Sequence of chain 1.A:
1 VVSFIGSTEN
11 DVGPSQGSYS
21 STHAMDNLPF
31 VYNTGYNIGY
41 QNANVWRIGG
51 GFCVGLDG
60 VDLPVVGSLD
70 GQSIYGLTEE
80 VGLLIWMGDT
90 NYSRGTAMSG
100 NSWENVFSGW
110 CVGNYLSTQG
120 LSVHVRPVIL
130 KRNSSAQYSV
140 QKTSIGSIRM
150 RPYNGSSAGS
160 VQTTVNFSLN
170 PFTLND

Binding-site contacts:
Ligand atom C5 contacts residue TYR114 of chain 1.A at 3.6 Å (hydrophobic).
Ligand atom C6 contacts residue TRP109 of chain 1.A at 3.3 Å (hydrophobic).
Ligand atom C5 contacts residue GLN118 of chain 1.A at 4.1 Å.
Ligand atom C6 contacts residue ASP88 of chain 1.A at 3.4 Å.
Ligand atom O4 contacts residue THR89 of chain 1.A at 3.3 Å (h-bond).
Ligand atom O7 contacts residue THR117 of chain 1.A at 3.5 Å (h-bond).
Ligand atom C2 contacts residue THR117 of chain 1.A at 3.8 Å.
Ligand atom C4 contacts residue ASP88 of chain 1.A at 3.7 Å.
Ligand atom C3 contacts residue SER116 of chain 1.A at 3.6 Å.
Ligand atom C5 contacts residue TRP109 of chain 1.A at 3.4 Å (hydrophobic).
Ligand atom O6 contacts residue ASP88 of chain 1.A at 3.0 Å (salt-bridge).
Ligand atom C1 contacts residue THR117 of chain 1.A at 3.8 Å.
Ligand atom O3 contacts residue THR89 of chain 1.A at 2.7 Å (h-bond).
Ligand atom C6 contacts residue TRP109 of chain 1.A at 3.6 Å (hydrophobic).
Ligand atom C6 contacts residue GLN118 of chain 1.A at 4.1 Å.
Ligand atom O5 contacts residue TYR114 of chain 1.A at 3.9 Å.
Ligand atom C2 contacts residue SER116 of chain 1.A at 3.9 Å.
Ligand atom O2 contacts residue SER116 of chain 1.A at 3.1 Å (h-bond).
Ligand atom C3 contacts residue THR117 of chain 1.A at 3.2 Å.
Ligand atom O4 contacts residue THR117 of chain 1.A at 3.8 Å.
Ligand atom C6 contacts residue TYR114 of chain 1.A at 3.8 Å (hydrophobic).
Ligand atom C3 contacts residue ALA43 of chain 1.A at 3.9 Å (hydrophobic).
Ligand atom O4 contacts residue SO41 of chain 1.C at 3.7 Å.
Ligand atom O6 contacts residue SO41 of chain 1.C at 4.1 Å.
Ligand atom C4 contacts residue THR89 of chain 1.A at 3.5 Å.
Ligand atom C4 contacts residue THR117 of chain 1.A at 3.8 Å.
Ligand atom C4 contacts residue GLY119 of chain 1.A at 3.8 Å.
Ligand atom O3 contacts residue ALA43 of chain 1.A at 3.0 Å (h-bond).
Ligand atom O6 contacts residue ARG93 of chain 1.A at 4.0 Å.
Ligand atom C5 contacts residue THR117 of chain 1.A at 3.8 Å.
Ligand atom O3 contacts residue GLY119 of chain 1.A at 3.5 Å (h-bond).
Ligand atom C3 contacts residue GLY119 of chain 1.A at 3.8 Å.
Ligand atom C5 contacts residue TRP109 of chain 1.A at 3.8 Å (hydrophobic).
Ligand atom C7 contacts residue THR117 of chain 1.A at 3.7 Å.
Ligand atom C4 contacts residue TRP109 of chain 1.A at 3.9 Å (hydrophobic).
Ligand atom C3 contacts residue THR89 of chain 1.A at 3.7 Å.
Ligand atom O4 contacts residue GLN118 of chain 1.A at 3.2 Å (h-bond).
Ligand atom O4 contacts residue GLY119 of chain 1.A at 2.8 Å (h-bond).
Ligand atom O4 contacts residue ASP88 of chain 1.A at 3.0 Å (salt-bridge).
Ligand atom N2 contacts residue THR117 of chain 1.A at 3.0 Å (h-bond).

The small molecule below binds the protein below.
Small molecule (SMILES): CO[C@@H]1O[C@H](CO)[C@H](O)[C@H](O[C@@H]2O[C@H](CO)[C@@H](O)[C@H](O)[C@H]2NC(C)=O)[C@H]1O